Sequence of chain 14.A:
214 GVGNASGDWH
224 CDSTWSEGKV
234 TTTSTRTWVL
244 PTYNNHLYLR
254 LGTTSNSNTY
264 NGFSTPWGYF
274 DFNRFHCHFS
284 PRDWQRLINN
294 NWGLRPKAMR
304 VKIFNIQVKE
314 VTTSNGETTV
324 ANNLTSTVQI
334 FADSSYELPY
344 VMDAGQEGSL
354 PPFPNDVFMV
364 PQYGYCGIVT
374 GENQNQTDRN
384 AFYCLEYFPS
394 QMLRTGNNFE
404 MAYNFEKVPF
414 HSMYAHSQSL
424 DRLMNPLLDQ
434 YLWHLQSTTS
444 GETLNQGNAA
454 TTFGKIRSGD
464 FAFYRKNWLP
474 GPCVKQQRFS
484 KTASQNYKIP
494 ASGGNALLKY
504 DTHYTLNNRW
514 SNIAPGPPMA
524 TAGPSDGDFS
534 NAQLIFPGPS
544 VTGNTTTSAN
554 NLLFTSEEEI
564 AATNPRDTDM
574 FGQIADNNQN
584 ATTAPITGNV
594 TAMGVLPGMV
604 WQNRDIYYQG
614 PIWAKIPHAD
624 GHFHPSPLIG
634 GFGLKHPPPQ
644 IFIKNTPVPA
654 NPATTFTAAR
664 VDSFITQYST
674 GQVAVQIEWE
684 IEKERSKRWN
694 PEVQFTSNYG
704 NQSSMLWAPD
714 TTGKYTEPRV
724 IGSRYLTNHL

Sequence of chain 44.A:
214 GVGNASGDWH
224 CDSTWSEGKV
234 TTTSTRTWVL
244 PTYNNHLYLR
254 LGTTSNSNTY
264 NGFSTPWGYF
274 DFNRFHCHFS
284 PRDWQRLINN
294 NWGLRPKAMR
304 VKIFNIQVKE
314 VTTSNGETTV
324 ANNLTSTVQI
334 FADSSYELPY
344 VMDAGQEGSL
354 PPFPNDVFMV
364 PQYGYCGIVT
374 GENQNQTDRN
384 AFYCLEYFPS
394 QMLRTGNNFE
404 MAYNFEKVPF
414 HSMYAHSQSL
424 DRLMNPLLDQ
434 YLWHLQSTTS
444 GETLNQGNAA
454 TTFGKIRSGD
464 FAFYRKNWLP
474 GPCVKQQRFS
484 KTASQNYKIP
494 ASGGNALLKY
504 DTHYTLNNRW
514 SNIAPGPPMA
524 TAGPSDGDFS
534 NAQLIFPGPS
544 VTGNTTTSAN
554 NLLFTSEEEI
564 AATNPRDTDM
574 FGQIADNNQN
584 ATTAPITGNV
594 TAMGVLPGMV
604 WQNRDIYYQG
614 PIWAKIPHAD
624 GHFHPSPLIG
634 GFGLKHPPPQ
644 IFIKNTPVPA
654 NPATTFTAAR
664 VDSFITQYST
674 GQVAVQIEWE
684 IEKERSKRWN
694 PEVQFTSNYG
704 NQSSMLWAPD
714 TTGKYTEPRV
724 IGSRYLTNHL

This small molecule binds to this protein.
Small molecule (SMILES): Nc1ncnc2c1ncn2[C@H]1C[C@H](O)[C@@H](COP(=O)(O)O)O1

Binding-site contacts:
Ligand atom C6 contacts residue GLY636 of chain 14.A at 3.6 Å.
Ligand atom N7 contacts residue PRO628 of chain 14.A at 3.3 Å (h-bond).
Ligand atom O3' contacts residue PRO628 of chain 14.A at 4.1 Å.
Ligand atom O1P contacts residue HIS625 of chain 44.A at 2.8 Å (h-bond).
Ligand atom N1 contacts residue PRO628 of chain 14.A at 3.2 Å (h-bond).
Ligand atom N1 contacts residue VAL411 of chain 14.A at 4.3 Å.
Ligand atom N3 contacts residue PRO628 of chain 14.A at 3.5 Å (h-bond).
Ligand atom C1' contacts residue PRO628 of chain 14.A at 3.9 Å (hydrophobic).
Ligand atom C5 contacts residue SER629 of chain 14.A at 3.5 Å.
Ligand atom O2P contacts residue ASP623 of chain 44.A at 3.2 Å (salt-bridge).
Ligand atom P contacts residue HIS625 of chain 44.A at 3.9 Å.
Ligand atom C2 contacts residue GLY636 of chain 14.A at 3.2 Å.
Ligand atom C2' contacts residue HIS627 of chain 14.A at 3.2 Å.
Ligand atom C2' contacts residue PRO628 of chain 14.A at 3.6 Å (hydrophobic).
Ligand atom N6 contacts residue GLY634 of chain 14.A at 3.8 Å.
Ligand atom N6 contacts residue SER629 of chain 14.A at 3.0 Å (h-bond).
Ligand atom N9 contacts residue PRO628 of chain 14.A at 3.7 Å.
Ligand atom C6 contacts residue SER629 of chain 14.A at 3.5 Å.
Ligand atom C8 contacts residue HIS627 of chain 14.A at 3.5 Å.
Ligand atom C4 contacts residue PRO412 of chain 14.A at 4.1 Å (hydrophobic).
Ligand atom C8 contacts residue PRO628 of chain 14.A at 3.8 Å (hydrophobic).
Ligand atom N7 contacts residue SER629 of chain 14.A at 3.1 Å (h-bond).
Ligand atom C6 contacts residue PRO628 of chain 14.A at 2.8 Å (hydrophobic).
Ligand atom C8 contacts residue PRO412 of chain 14.A at 4.3 Å (hydrophobic).
Ligand atom C5 contacts residue PRO412 of chain 14.A at 4.2 Å (hydrophobic).
Ligand atom C1' contacts residue HIS627 of chain 14.A at 4.3 Å.
Ligand atom C2 contacts residue PRO628 of chain 14.A at 3.5 Å (hydrophobic).
Ligand atom N9 contacts residue PRO412 of chain 14.A at 4.2 Å.
Ligand atom C4 contacts residue PRO628 of chain 14.A at 3.0 Å (hydrophobic).
Ligand atom C3' contacts residue HIS627 of chain 14.A at 4.3 Å.
Ligand atom N1 contacts residue GLY636 of chain 14.A at 2.9 Å (h-bond).
Ligand atom N7 contacts residue HIS627 of chain 14.A at 4.1 Å.
Ligand atom N7 contacts residue PRO412 of chain 14.A at 4.3 Å.
Ligand atom N7 contacts residue ASN606 of chain 14.A at 4.2 Å.
Ligand atom N6 contacts residue PRO628 of chain 14.A at 3.4 Å (h-bond).
Ligand atom C5 contacts residue PRO628 of chain 14.A at 2.7 Å (hydrophobic).
Ligand atom N6 contacts residue PHE635 of chain 14.A at 3.7 Å.
Ligand atom N6 contacts residue GLY636 of chain 14.A at 3.2 Å (h-bond).
Ligand atom C6 contacts residue PRO412 of chain 14.A at 4.3 Å (hydrophobic).
Ligand atom C8 contacts residue SER629 of chain 14.A at 4.2 Å.